Sequence of chain 1.B:
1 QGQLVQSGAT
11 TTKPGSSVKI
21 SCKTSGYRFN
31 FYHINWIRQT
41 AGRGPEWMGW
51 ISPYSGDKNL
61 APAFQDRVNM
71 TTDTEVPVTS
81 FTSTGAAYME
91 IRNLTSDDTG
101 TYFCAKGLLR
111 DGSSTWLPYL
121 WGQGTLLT

Binding-site contacts:
Ligand atom C3 contacts residue ASN69 of chain 1.B at 3.8 Å.
Ligand atom O5 contacts residue ASN69 of chain 1.B at 2.4 Å (h-bond).
Ligand atom C1 contacts residue ASN69 of chain 1.B at 1.4 Å.
Ligand atom C1 contacts residue THR71 of chain 1.B at 4.0 Å.
Ligand atom C4 contacts residue ASN69 of chain 1.B at 4.2 Å.
Ligand atom C8 contacts residue ASN69 of chain 1.B at 4.1 Å.
Ligand atom O7 contacts residue ASN69 of chain 1.B at 4.5 Å.
Ligand atom C5 contacts residue ASN69 of chain 1.B at 3.7 Å.
Ligand atom N2 contacts residue ASN69 of chain 1.B at 2.9 Å (h-bond).
Ligand atom O5 contacts residue THR71 of chain 1.B at 4.4 Å.
Ligand atom C7 contacts residue ASN69 of chain 1.B at 3.8 Å.
Ligand atom C2 contacts residue ASN69 of chain 1.B at 2.5 Å.

The small molecule below binds the protein below.
Small molecule (SMILES): CC(=O)N[C@@H]1[C@@H](O)[C@H](O)[C@@H](CO)O[C@H]1O